Binding-site contacts:
Ligand atom C8 contacts residue VAL217 of chain 1.A at 4.2 Å (hydrophobic).
Ligand atom N6 contacts residue PHE222 of chain 1.A at 3.9 Å.
Ligand atom N7 contacts residue MET241 of chain 1.A at 3.7 Å.
Ligand atom N6 contacts residue ALA139 of chain 1.A at 3.9 Å.
Ligand atom C5 contacts residue PHE222 of chain 1.A at 3.6 Å (hydrophobic).
Ligand atom C4 contacts residue VAL239 of chain 1.A at 4.1 Å (hydrophobic).
Ligand atom C4 contacts residue GLN223 of chain 1.A at 3.6 Å.
Ligand atom N7 contacts residue VAL239 of chain 1.A at 3.6 Å (h-bond).
Ligand atom F contacts residue GLN223 of chain 1.A at 3.9 Å.
Ligand atom C2 contacts residue VAL267 of chain 1.A at 4.0 Å (hydrophobic).
Ligand atom N9 contacts residue PHE222 of chain 1.A at 3.9 Å.
Ligand atom F contacts residue ASP265 of chain 1.A at 4.1 Å.
Ligand atom N6 contacts residue ASP265 of chain 1.A at 3.2 Å (salt-bridge).
Ligand atom C5 contacts residue VAL239 of chain 1.A at 4.0 Å (hydrophobic).
Ligand atom C8 contacts residue MET241 of chain 1.A at 3.0 Å (hydrophobic).
Ligand atom C4 contacts residue PHE222 of chain 1.A at 3.5 Å (hydrophobic).
Ligand atom N1 contacts residue ASP265 of chain 1.A at 3.1 Å (salt-bridge).
Ligand atom N9 contacts residue MET241 of chain 1.A at 3.2 Å.
Ligand atom N9 contacts residue GLN223 of chain 1.A at 3.1 Å (h-bond).
Ligand atom N7 contacts residue PHE222 of chain 1.A at 3.9 Å.
Ligand atom C8 contacts residue VAL239 of chain 1.A at 4.1 Å (hydrophobic).
Ligand atom N1 contacts residue VAL267 of chain 1.A at 4.0 Å.
Ligand atom N9 contacts residue VAL239 of chain 1.A at 3.9 Å.
Ligand atom N7 contacts residue GLY240 of chain 1.A at 3.7 Å.
Ligand atom C8 contacts residue GLY240 of chain 1.A at 3.6 Å.
Ligand atom C6 contacts residue PHE222 of chain 1.A at 3.7 Å (hydrophobic).
Ligand atom C4 contacts residue MET241 of chain 1.A at 4.1 Å (hydrophobic).
Ligand atom N3 contacts residue GLN223 of chain 1.A at 3.5 Å (h-bond).
Ligand atom C2 contacts residue ASP265 of chain 1.A at 4.1 Å.
Ligand atom C6 contacts residue ASP265 of chain 1.A at 3.8 Å.
Ligand atom N9 contacts residue VAL217 of chain 1.A at 4.0 Å.
Ligand atom C8 contacts residue GLN223 of chain 1.A at 4.2 Å.
Ligand atom N3 contacts residue PHE222 of chain 1.A at 3.5 Å.
Ligand atom N1 contacts residue GLY140 of chain 1.A at 4.1 Å.
Ligand atom N6 contacts residue GLY140 of chain 1.A at 3.2 Å (h-bond).
Ligand atom N1 contacts residue PHE222 of chain 1.A at 3.8 Å.
Ligand atom F contacts residue VAL267 of chain 1.A at 3.7 Å.
Ligand atom C6 contacts residue GLY140 of chain 1.A at 3.9 Å.
Ligand atom F contacts residue PHE222 of chain 1.A at 3.7 Å.
Ligand atom C2 contacts residue PHE222 of chain 1.A at 3.5 Å (hydrophobic).

Sequence of chain 1.A:
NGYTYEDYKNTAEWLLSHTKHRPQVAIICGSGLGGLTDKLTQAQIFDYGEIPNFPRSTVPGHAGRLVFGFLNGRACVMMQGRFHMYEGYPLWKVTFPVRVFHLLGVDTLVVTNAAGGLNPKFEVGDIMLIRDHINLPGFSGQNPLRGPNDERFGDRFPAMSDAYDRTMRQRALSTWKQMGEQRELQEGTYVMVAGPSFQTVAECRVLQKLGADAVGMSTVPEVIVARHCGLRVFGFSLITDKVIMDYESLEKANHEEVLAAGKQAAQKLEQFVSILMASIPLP

This small molecule binds to this protein.
Small molecule (SMILES): Nc1nc(F)nc2nc[nH]c12